Binding-site contacts:
Ligand atom C2B contacts residue ASP149 of chain 1.A at 4.0 Å.
Ligand atom O4 contacts residue TYR64 of chain 1.A at 3.8 Å.
Ligand atom N3 contacts residue ALA60 of chain 1.A at 4.3 Å.
Ligand atom C2 contacts residue VAL150 of chain 1.A at 3.9 Å (hydrophobic).
Ligand atom O2 contacts residue PHE59 of chain 1.A at 3.7 Å.
Ligand atom C4 contacts residue TYR64 of chain 1.A at 3.8 Å (hydrophobic).
Ligand atom O5B contacts residue TYR64 of chain 1.A at 3.5 Å (h-bond).
Ligand atom C1B contacts residue ASP149 of chain 1.A at 3.5 Å.
Ligand atom C2B contacts residue ASP151 of chain 1.A at 3.2 Å.
Ligand atom O4B contacts residue ASP149 of chain 1.A at 4.1 Å.
Ligand atom C2 contacts residue ASP149 of chain 1.A at 4.3 Å.
Ligand atom C4 contacts residue ALA60 of chain 1.A at 4.3 Å (hydrophobic).
Ligand atom N3 contacts residue PHE59 of chain 1.A at 2.6 Å (h-bond).
Ligand atom O4 contacts residue ILE61 of chain 1.A at 2.8 Å (h-bond).
Ligand atom C5 contacts residue TYR64 of chain 1.A at 3.9 Å (hydrophobic).
Ligand atom C2B contacts residue TYR64 of chain 1.A at 3.6 Å (hydrophobic).
Ligand atom O4 contacts residue PHE59 of chain 1.A at 3.1 Å (h-bond).
Ligand atom N3 contacts residue VAL150 of chain 1.A at 3.7 Å.
Ligand atom O2' contacts residue ASP149 of chain 1.A at 3.0 Å (salt-bridge).
Ligand atom O3B contacts residue ASP151 of chain 1.A at 3.4 Å (salt-bridge).
Ligand atom O2A contacts residue TYR64 of chain 1.A at 2.7 Å (h-bond).
Ligand atom C3B contacts residue TYR64 of chain 1.A at 3.5 Å (hydrophobic).
Ligand atom C2 contacts residue TYR64 of chain 1.A at 4.1 Å (hydrophobic).
Ligand atom C2 contacts residue PHE59 of chain 1.A at 3.6 Å (hydrophobic).
Ligand atom O3B contacts residue TYR64 of chain 1.A at 4.0 Å.
Ligand atom O1B contacts residue LYS63 of chain 1.A at 4.3 Å.
Ligand atom C3B contacts residue ASP151 of chain 1.A at 4.0 Å.
Ligand atom N3 contacts residue TYR64 of chain 1.A at 4.0 Å.
Ligand atom O1' contacts residue LYS63 of chain 1.A at 3.5 Å (salt-bridge).
Ligand atom O1' contacts residue TYR64 of chain 1.A at 3.5 Å.
Ligand atom C4 contacts residue PHE59 of chain 1.A at 3.3 Å (hydrophobic).
Ligand atom O2 contacts residue ASP149 of chain 1.A at 3.4 Å.
Ligand atom C1B contacts residue TYR64 of chain 1.A at 4.3 Å (hydrophobic).
Ligand atom PA contacts residue TYR64 of chain 1.A at 3.7 Å.
Ligand atom O2 contacts residue VAL150 of chain 1.A at 3.0 Å (h-bond).
Ligand atom N1 contacts residue TYR64 of chain 1.A at 3.9 Å.
Ligand atom C6 contacts residue TYR64 of chain 1.A at 3.8 Å (hydrophobic).
Ligand atom O2' contacts residue ASP151 of chain 1.A at 2.7 Å (salt-bridge).
Ligand atom C4 contacts residue ILE61 of chain 1.A at 4.0 Å (hydrophobic).
Ligand atom O4 contacts residue ALA60 of chain 1.A at 3.4 Å.

A protein and the small-molecule ligand that binds it are described below.
Small molecule (SMILES): CC(=O)N[C@H]1[C@@H](O[P](=O)(O)O[P](=O)(O)OC[C@H]2O[C@@H](n3ccc(=O)[nH]c3=O)[C@H](O)[C@@H]2O)O[C@H](CO)[C@H](O)[C@@H]1O

Sequence of chain 1.A:
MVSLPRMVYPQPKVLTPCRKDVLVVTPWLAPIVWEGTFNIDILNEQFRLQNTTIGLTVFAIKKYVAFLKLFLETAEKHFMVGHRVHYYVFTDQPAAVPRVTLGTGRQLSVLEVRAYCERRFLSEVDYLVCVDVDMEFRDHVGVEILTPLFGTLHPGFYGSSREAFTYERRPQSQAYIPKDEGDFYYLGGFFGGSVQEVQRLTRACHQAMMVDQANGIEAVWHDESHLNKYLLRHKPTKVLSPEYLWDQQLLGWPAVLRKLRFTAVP